This small molecule binds to this protein.
Small molecule (SMILES): Nc1ncnc2c1ncn2[C@@H]1O[C@H](CO[P](=O)(O)O[P](=O)(O)CP(=O)(O)O)[C@@H](O)[C@H]1O

Binding-site contacts:
Ligand atom O3G contacts residue ARG385 of chain 1.A at 3.2 Å (salt-bridge).
Ligand atom O3G contacts residue ASP292 of chain 1.A at 2.6 Å (salt-bridge).
Ligand atom O3G contacts residue FEO1 of chain 1.H at 2.1 Å.
Ligand atom O2B contacts residue ASP494 of chain 1.A at 3.4 Å (salt-bridge).
Ligand atom C3' contacts residue ARG385 of chain 1.A at 3.5 Å.
Ligand atom O1G contacts residue ASP479 of chain 1.A at 3.4 Å (salt-bridge).
Ligand atom O1G contacts residue FEO1 of chain 1.H at 3.0 Å (h-bond).
Ligand atom O2G contacts residue FEO1 of chain 1.H at 2.4 Å.
Ligand atom O2G contacts residue GLU90 of chain 1.A at 3.2 Å (salt-bridge).
Ligand atom O2B contacts residue CA1 of chain 1.G at 2.7 Å.
Ligand atom O3G contacts residue CA1 of chain 1.F at 3.6 Å.
Ligand atom C5' contacts residue ARG385 of chain 1.A at 3.5 Å.
Ligand atom O3G contacts residue GLU194 of chain 1.A at 2.9 Å (salt-bridge).
Ligand atom O1B contacts residue ARG385 of chain 1.A at 2.7 Å (salt-bridge).
Ligand atom C3B contacts residue CA1 of chain 1.G at 3.5 Å.
Ligand atom O1G contacts residue ASP494 of chain 1.A at 2.9 Å (salt-bridge).
Ligand atom O1G contacts residue CA1 of chain 1.E at 3.5 Å.
Ligand atom PB contacts residue ARG385 of chain 1.A at 3.7 Å.
Ligand atom PG contacts residue CA1 of chain 1.F at 3.4 Å.
Ligand atom O4' contacts residue ARG294 of chain 1.A at 3.3 Å (salt-bridge).
Ligand atom C2 contacts residue ARG223 of chain 1.A at 3.4 Å.
Ligand atom O3' contacts residue ARG385 of chain 1.A at 3.3 Å (salt-bridge).
Ligand atom O1G contacts residue CA1 of chain 1.G at 2.5 Å.
Ligand atom N3 contacts residue ARG294 of chain 1.A at 3.7 Å.
Ligand atom O1G contacts residue CA1 of chain 1.F at 2.3 Å.
Ligand atom O3G contacts residue GLU387 of chain 1.A at 3.0 Å (salt-bridge).
Ligand atom O2' contacts residue ASN195 of chain 1.A at 3.3 Å (h-bond).
Ligand atom PG contacts residue FEO1 of chain 1.H at 2.9 Å.
Ligand atom N9 contacts residue ARG223 of chain 1.A at 3.5 Å (salt-bridge).
Ligand atom C4 contacts residue ARG223 of chain 1.A at 3.3 Å.
Ligand atom PB contacts residue CA1 of chain 1.G at 3.3 Å.
Ligand atom N3 contacts residue ARG223 of chain 1.A at 3.5 Å (salt-bridge).
Ligand atom O1B contacts residue CA1 of chain 1.F at 2.5 Å.
Ligand atom O1B contacts residue ASP494 of chain 1.A at 3.2 Å (salt-bridge).
Ligand atom O1G contacts residue GLU387 of chain 1.A at 3.5 Å (salt-bridge).
Ligand atom PB contacts residue ASP494 of chain 1.A at 3.7 Å.
Ligand atom PG contacts residue CA1 of chain 1.G at 3.3 Å.
Ligand atom PB contacts residue CA1 of chain 1.F at 3.6 Å.
Ligand atom C6 contacts residue ARG223 of chain 1.A at 3.6 Å.
Ligand atom O2G contacts residue GLU194 of chain 1.A at 3.1 Å (salt-bridge).

Sequence of chain 1.A:
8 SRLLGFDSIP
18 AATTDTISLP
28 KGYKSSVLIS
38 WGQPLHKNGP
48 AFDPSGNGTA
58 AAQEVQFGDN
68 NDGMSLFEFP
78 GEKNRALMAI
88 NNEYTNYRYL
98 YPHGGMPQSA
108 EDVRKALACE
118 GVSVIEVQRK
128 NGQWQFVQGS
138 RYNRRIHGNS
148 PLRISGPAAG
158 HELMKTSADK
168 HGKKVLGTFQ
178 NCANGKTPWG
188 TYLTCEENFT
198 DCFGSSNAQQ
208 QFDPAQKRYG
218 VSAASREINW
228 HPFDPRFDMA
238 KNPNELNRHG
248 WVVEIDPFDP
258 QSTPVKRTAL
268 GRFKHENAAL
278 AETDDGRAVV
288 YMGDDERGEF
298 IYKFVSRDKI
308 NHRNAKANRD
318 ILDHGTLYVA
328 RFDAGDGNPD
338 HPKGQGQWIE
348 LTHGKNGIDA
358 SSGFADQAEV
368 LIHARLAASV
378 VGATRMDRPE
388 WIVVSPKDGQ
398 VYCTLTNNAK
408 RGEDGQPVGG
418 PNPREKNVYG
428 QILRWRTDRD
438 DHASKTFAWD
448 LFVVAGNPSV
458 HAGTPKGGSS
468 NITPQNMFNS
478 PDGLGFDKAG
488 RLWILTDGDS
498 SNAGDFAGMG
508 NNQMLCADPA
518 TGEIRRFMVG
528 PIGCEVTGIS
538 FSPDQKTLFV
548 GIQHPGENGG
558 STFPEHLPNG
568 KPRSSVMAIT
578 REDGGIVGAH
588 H